A protein and the small-molecule ligand that binds it are described below.
Small molecule (SMILES): C=C/C=C\C[C@@H](C)[C@@H](O)[C@H]1C(=O)N[C@@H](CC)C(=O)N(C)CC(=O)N(C)[C@@H](CC(C)C)C(=O)N[C@@H](C(C)C)C(=O)N(C)[C@@H](CC(C)C)C(=O)N[C@@H](C)C(=O)N[C@H](C)C(=O)N(C)[C@@H](CC(C)C)C(=O)N(C)[C@@H](CC(C)C)C(=O)N(C)[C@@H](C(C)C)C(=O)N1C

Sequence of chain 1.Q:
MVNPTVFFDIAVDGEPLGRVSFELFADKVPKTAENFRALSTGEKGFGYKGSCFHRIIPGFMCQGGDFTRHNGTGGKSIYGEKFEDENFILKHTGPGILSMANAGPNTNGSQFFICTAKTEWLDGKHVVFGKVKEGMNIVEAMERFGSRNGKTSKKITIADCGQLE

Binding-site contacts:
Ligand atom N contacts residue GLY72 of chain 1.Q at 3.0 Å (h-bond).
Ligand atom CA contacts residue ASN102 of chain 1.Q at 3.1 Å.
Ligand atom CG contacts residue ALA101 of chain 1.Q at 3.7 Å (hydrophobic).
Ligand atom O contacts residue ALA103 of chain 1.Q at 3.6 Å.
Ligand atom CB contacts residue GLY72 of chain 1.Q at 3.6 Å.
Ligand atom CB contacts residue ASN102 of chain 1.Q at 3.4 Å.
Ligand atom O contacts residue GLY72 of chain 1.Q at 3.8 Å.
Ligand atom CG1 contacts residue PHE113 of chain 1.Q at 3.5 Å (hydrophobic).
Ligand atom C contacts residue GLY72 of chain 1.Q at 3.1 Å.
Ligand atom CD1 contacts residue ASN102 of chain 1.Q at 3.4 Å.
Ligand atom CG1 contacts residue ALA101 of chain 1.Q at 3.7 Å (hydrophobic).
Ligand atom CB contacts residue GLN111 of chain 1.Q at 3.6 Å.
Ligand atom O contacts residue TRP121 of chain 1.Q at 2.7 Å (h-bond).
Ligand atom C contacts residue PHE60 of chain 1.Q at 3.6 Å (hydrophobic).
Ligand atom CG2 contacts residue PHE113 of chain 1.Q at 3.7 Å (hydrophobic).
Ligand atom CG1 contacts residue ARG55 of chain 1.Q at 3.8 Å.
Ligand atom CN contacts residue ARG55 of chain 1.Q at 3.5 Å.
Ligand atom CG2 contacts residue PHE60 of chain 1.Q at 3.6 Å (hydrophobic).
Ligand atom CA contacts residue GLY72 of chain 1.Q at 3.3 Å.
Ligand atom CB contacts residue PHE113 of chain 1.Q at 3.7 Å (hydrophobic).
Ligand atom CA contacts residue GLY72 of chain 1.Q at 3.8 Å.
Ligand atom O contacts residue ARG55 of chain 1.Q at 2.9 Å (salt-bridge).
Ligand atom CN contacts residue GLY72 of chain 1.Q at 3.3 Å.
Ligand atom CG contacts residue GLN111 of chain 1.Q at 3.5 Å.
Ligand atom C contacts residue ASN102 of chain 1.Q at 3.4 Å.
Ligand atom CD2 contacts residue PHE60 of chain 1.Q at 3.8 Å (hydrophobic).
Ligand atom N contacts residue ASN102 of chain 1.Q at 2.9 Å (h-bond).
Ligand atom CZ contacts residue ALA103 of chain 1.Q at 3.8 Å (hydrophobic).
Ligand atom O contacts residue ASN102 of chain 1.Q at 3.4 Å (h-bond).
Ligand atom CG contacts residue ASN102 of chain 1.Q at 3.7 Å.
Ligand atom CB contacts residue TRP121 of chain 1.Q at 3.8 Å (hydrophobic).
Ligand atom CB contacts residue PHE60 of chain 1.Q at 3.7 Å (hydrophobic).
Ligand atom CN contacts residue HIS126 of chain 1.Q at 3.2 Å.
Ligand atom O contacts residue HIS126 of chain 1.Q at 3.3 Å.
Ligand atom O contacts residue GLN63 of chain 1.Q at 3.0 Å (h-bond).
Ligand atom O contacts residue ALA101 of chain 1.Q at 3.4 Å.
Ligand atom CG1 contacts residue GLN63 of chain 1.Q at 3.2 Å.
Ligand atom CN contacts residue LEU122 of chain 1.Q at 3.7 Å (hydrophobic).
Ligand atom CN contacts residue ARG55 of chain 1.Q at 3.5 Å.
Ligand atom O contacts residue PHE60 of chain 1.Q at 3.1 Å.